A small-molecule ligand and the protein it binds are described below.
Small molecule (SMILES): CC[C@H](C)[C@H](NC(=O)[C@H](C)N)C(=O)N[C@@H](Cc1ccccc1)C(=O)N[C@@H](CCC(N)=O)C(=O)N[C@@H](CO)C(=O)N[C@@H](CO)C(=O)N[C@@H](CCSC)C(=O)N[C@H](C(=O)N[C@@H](CCCCN)C(=O)O)[C@@H](C)O

Sequence of chain 1.A:
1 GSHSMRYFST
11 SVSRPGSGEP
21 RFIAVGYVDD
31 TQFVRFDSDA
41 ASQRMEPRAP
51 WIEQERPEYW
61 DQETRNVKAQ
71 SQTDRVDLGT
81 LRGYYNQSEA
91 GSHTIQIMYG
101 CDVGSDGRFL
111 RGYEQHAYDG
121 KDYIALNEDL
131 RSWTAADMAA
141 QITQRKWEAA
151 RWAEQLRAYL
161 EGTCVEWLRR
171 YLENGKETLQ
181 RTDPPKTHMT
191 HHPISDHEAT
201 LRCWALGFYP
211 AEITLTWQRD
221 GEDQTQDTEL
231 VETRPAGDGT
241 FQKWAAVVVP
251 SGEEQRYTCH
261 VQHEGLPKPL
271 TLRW

Binding-site contacts:
Ligand atom CA contacts residue ASP77 of chain 1.A at 3.3 Å.
Ligand atom CE1 contacts residue TYR159 of chain 1.A at 3.5 Å (hydrophobic).
Ligand atom C contacts residue TYR7 of chain 1.A at 3.1 Å (hydrophobic).
Ligand atom CG2 contacts residue GLU63 of chain 1.A at 3.3 Å.
Ligand atom O contacts residue TYR84 of chain 1.A at 3.5 Å (h-bond).
Ligand atom C contacts residue LYS146 of chain 1.A at 3.4 Å.
Ligand atom N contacts residue TYR7 of chain 1.A at 2.9 Å (h-bond).
Ligand atom CA contacts residue TYR171 of chain 1.A at 3.5 Å (hydrophobic).
Ligand atom CB contacts residue TYR99 of chain 1.A at 3.4 Å (hydrophobic).
Ligand atom N contacts residue TYR99 of chain 1.A at 2.9 Å (h-bond).
Ligand atom N contacts residue TYR171 of chain 1.A at 2.8 Å (h-bond).
Ligand atom O contacts residue LYS146 of chain 1.A at 3.1 Å (salt-bridge).
Ligand atom NZ contacts residue HIS116 of chain 1.A at 2.9 Å (h-bond).
Ligand atom CG2 contacts residue ASN66 of chain 1.A at 3.5 Å.
Ligand atom N contacts residue ASP77 of chain 1.A at 2.8 Å (salt-bridge).
Ligand atom CB contacts residue GLU63 of chain 1.A at 3.5 Å.
Ligand atom OXT contacts residue THR143 of chain 1.A at 2.6 Å (h-bond).
Ligand atom CB contacts residue ASN66 of chain 1.A at 3.5 Å.
Ligand atom C contacts residue ASP77 of chain 1.A at 3.5 Å.
Ligand atom CA contacts residue TYR7 of chain 1.A at 3.1 Å (hydrophobic).
Ligand atom O contacts residue LYS146 of chain 1.A at 2.9 Å (salt-bridge).
Ligand atom OG contacts residue THR73 of chain 1.A at 2.7 Å (h-bond).
Ligand atom CA contacts residue GLU63 of chain 1.A at 3.4 Å.
Ligand atom CD contacts residue ASP77 of chain 1.A at 3.5 Å.
Ligand atom N contacts residue TYR7 of chain 1.A at 3.3 Å (h-bond).
Ligand atom O contacts residue TYR7 of chain 1.A at 3.5 Å.
Ligand atom N contacts residue GLU63 of chain 1.A at 2.8 Å (salt-bridge).
Ligand atom NZ contacts residue ILE95 of chain 1.A at 3.5 Å.
Ligand atom CG1 contacts residue TYR99 of chain 1.A at 3.0 Å (hydrophobic).
Ligand atom CB contacts residue THR143 of chain 1.A at 3.5 Å.
Ligand atom OG1 contacts residue LYS146 of chain 1.A at 2.9 Å (salt-bridge).
Ligand atom CB contacts residue ASP77 of chain 1.A at 3.3 Å.
Ligand atom O contacts residue TRP147 of chain 1.A at 2.8 Å (h-bond).
Ligand atom O contacts residue TRP147 of chain 1.A at 3.5 Å.
Ligand atom C contacts residue TYR84 of chain 1.A at 3.5 Å (hydrophobic).
Ligand atom O contacts residue TYR159 of chain 1.A at 2.8 Å (h-bond).
Ligand atom CE contacts residue HIS116 of chain 1.A at 3.3 Å.
Ligand atom CD1 contacts residue TYR159 of chain 1.A at 3.5 Å (hydrophobic).
Ligand atom OXT contacts residue TYR84 of chain 1.A at 2.8 Å (h-bond).
Ligand atom CB contacts residue TRP167 of chain 1.A at 3.5 Å (hydrophobic).